The small molecule below binds the protein below.
Small molecule (SMILES): CC(=O)N[C@H]1[C@H](O[C@H]2[C@H](O)[C@@H](NC(C)=O)CO[C@@H]2CO)O[C@H](CO)[C@@H](O[C@@H]2O[C@H](CO[C@H]3O[C@H](CO)[C@@H](O)[C@H](O[C@H]4O[C@H](CO)[C@@H](O)[C@H](O)[C@@H]4O)[C@@H]3O)[C@@H](O)[C@H](O[C@H]3O[C@H](CO[C@H]4O[C@H](CO)[C@@H](O)[C@H](O)[C@@H]4O)[C@@H](O)[C@H](O)[C@@H]3O[C@H]3O[C@H](CO)[C@@H](O)[C@H](O)[C@@H]3O)[C@@H]2O)[C@@H]1O

Sequence of chain 1.A:
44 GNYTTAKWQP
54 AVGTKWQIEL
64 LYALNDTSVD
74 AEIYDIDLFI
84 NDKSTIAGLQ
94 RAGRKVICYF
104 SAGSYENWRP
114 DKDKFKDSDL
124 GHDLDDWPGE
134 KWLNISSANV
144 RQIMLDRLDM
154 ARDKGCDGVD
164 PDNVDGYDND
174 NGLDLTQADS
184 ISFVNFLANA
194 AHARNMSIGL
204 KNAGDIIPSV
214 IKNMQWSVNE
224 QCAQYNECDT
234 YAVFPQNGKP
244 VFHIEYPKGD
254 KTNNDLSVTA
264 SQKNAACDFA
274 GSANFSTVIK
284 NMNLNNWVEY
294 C

Binding-site contacts:
Ligand atom O4 contacts residue ASN286 of chain 1.A at 4.1 Å.
Ligand atom C1 contacts residue TYR65 of chain 1.A at 3.9 Å (hydrophobic).
Ligand atom C1 contacts residue ASN289 of chain 1.A at 4.3 Å.
Ligand atom O7 contacts residue ASN68 of chain 1.A at 4.0 Å.
Ligand atom O3 contacts residue LEU64 of chain 1.A at 4.1 Å.
Ligand atom C3 contacts residue ASN68 of chain 1.A at 3.8 Å.
Ligand atom O2 contacts residue ASN286 of chain 1.A at 3.4 Å (h-bond).
Ligand atom O2 contacts residue ASN288 of chain 1.A at 4.2 Å.
Ligand atom C4 contacts residue ASN256 of chain 1.A at 4.0 Å.
Ligand atom O3 contacts residue ASN286 of chain 1.A at 2.7 Å (h-bond).
Ligand atom N2 contacts residue ASN289 of chain 1.A at 4.0 Å.
Ligand atom O3 contacts residue ASN256 of chain 1.A at 4.1 Å.
Ligand atom O7 contacts residue TYR65 of chain 1.A at 3.9 Å.
Ligand atom C1 contacts residue ASN68 of chain 1.A at 1.4 Å.
Ligand atom C5 contacts residue ASN68 of chain 1.A at 3.6 Å.
Ligand atom N2 contacts residue ASN68 of chain 1.A at 3.0 Å (h-bond).
Ligand atom C8 contacts residue ASN68 of chain 1.A at 3.4 Å.
Ligand atom C6 contacts residue ASN256 of chain 1.A at 3.5 Å.
Ligand atom C4 contacts residue ASN286 of chain 1.A at 3.8 Å.
Ligand atom C6 contacts residue TYR65 of chain 1.A at 3.6 Å (hydrophobic).
Ligand atom C8 contacts residue TYR65 of chain 1.A at 4.1 Å (hydrophobic).
Ligand atom C2 contacts residue ASN286 of chain 1.A at 4.2 Å.
Ligand atom O2 contacts residue LEU64 of chain 1.A at 4.0 Å.
Ligand atom C7 contacts residue TYR65 of chain 1.A at 4.2 Å (hydrophobic).
Ligand atom O7 contacts residue LEU64 of chain 1.A at 3.9 Å.
Ligand atom C3 contacts residue ASN286 of chain 1.A at 3.6 Å.
Ligand atom O4 contacts residue ASN256 of chain 1.A at 3.1 Å (h-bond).
Ligand atom O5 contacts residue TYR65 of chain 1.A at 4.0 Å.
Ligand atom C2 contacts residue ASN68 of chain 1.A at 2.5 Å.
Ligand atom O5 contacts residue ASN68 of chain 1.A at 2.3 Å (h-bond).
Ligand atom C7 contacts residue ASN68 of chain 1.A at 3.5 Å.
Ligand atom C4 contacts residue ASN68 of chain 1.A at 4.2 Å.
Ligand atom C5 contacts residue TYR65 of chain 1.A at 3.8 Å (hydrophobic).